This protein binds this small molecule.
Small molecule (SMILES): CC(=O)N(C)c1cc(Oc2ccccc2OCCn2ccc(=O)[nH]c2=O)c(C)c2cc(C#N)ccc12

Sequence of chain 1.A:
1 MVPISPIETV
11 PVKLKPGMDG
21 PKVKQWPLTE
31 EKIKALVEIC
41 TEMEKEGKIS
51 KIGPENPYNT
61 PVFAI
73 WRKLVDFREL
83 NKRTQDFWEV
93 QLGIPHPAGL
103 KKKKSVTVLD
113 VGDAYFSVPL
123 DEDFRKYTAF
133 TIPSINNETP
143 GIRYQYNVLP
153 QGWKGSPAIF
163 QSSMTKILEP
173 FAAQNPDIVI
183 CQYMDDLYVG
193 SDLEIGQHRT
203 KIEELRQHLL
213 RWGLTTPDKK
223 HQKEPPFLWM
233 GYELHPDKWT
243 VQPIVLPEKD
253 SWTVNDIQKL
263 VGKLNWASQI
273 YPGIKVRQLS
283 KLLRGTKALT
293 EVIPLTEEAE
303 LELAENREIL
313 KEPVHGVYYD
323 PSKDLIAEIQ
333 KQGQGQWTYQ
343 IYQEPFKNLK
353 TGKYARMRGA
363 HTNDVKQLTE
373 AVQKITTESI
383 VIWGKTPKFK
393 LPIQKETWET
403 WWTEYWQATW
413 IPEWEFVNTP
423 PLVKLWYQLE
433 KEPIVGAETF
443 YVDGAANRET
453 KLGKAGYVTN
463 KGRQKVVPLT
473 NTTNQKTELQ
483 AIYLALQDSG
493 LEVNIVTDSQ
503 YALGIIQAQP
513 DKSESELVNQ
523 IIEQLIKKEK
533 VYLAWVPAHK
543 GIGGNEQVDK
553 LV

Binding-site contacts:
Ligand atom C27 contacts residue TRP231 of chain 1.A at 3.7 Å (hydrophobic).
Ligand atom C21 contacts residue TRP231 of chain 1.A at 3.3 Å (hydrophobic).
Ligand atom C20 contacts residue TYR190 of chain 1.A at 3.2 Å (hydrophobic).
Ligand atom N1 contacts residue TYR320 of chain 1.A at 3.6 Å.
Ligand atom C7 contacts residue LEU102 of chain 1.A at 3.7 Å (hydrophobic).
Ligand atom C11 contacts residue TYR320 of chain 1.A at 3.6 Å (hydrophobic).
Ligand atom C10 contacts residue PRO238 of chain 1.A at 3.7 Å (hydrophobic).
Ligand atom C23 contacts residue TYR190 of chain 1.A at 3.1 Å (hydrophobic).
Ligand atom C12 contacts residue TYR320 of chain 1.A at 3.2 Å (hydrophobic).
Ligand atom N4 contacts residue LEU230 of chain 1.A at 3.7 Å.
Ligand atom C4 contacts residue TYR190 of chain 1.A at 3.5 Å (hydrophobic).
Ligand atom N4 contacts residue TYR190 of chain 1.A at 3.5 Å (h-bond).
Ligand atom C11 contacts residue HIS237 of chain 1.A at 3.4 Å.
Ligand atom C25 contacts residue CYS183 of chain 1.A at 2.8 Å (hydrophobic).
Ligand atom C8 contacts residue TYR320 of chain 1.A at 3.6 Å (hydrophobic).
Ligand atom C8 contacts residue LYS103 of chain 1.A at 3.7 Å.
Ligand atom C23 contacts residue TRP231 of chain 1.A at 3.7 Å (hydrophobic).
Ligand atom C21 contacts residue TYR190 of chain 1.A at 3.6 Å (hydrophobic).
Ligand atom C19 contacts residue TYR190 of chain 1.A at 3.4 Å (hydrophobic).
Ligand atom C5 contacts residue TYR190 of chain 1.A at 3.8 Å (hydrophobic).
Ligand atom O3 contacts residue PRO238 of chain 1.A at 3.6 Å (h-bond).
Ligand atom C7 contacts residue LYS103 of chain 1.A at 3.0 Å.
Ligand atom C8 contacts residue LEU102 of chain 1.A at 3.8 Å (hydrophobic).
Ligand atom O4 contacts residue PHE229 of chain 1.A at 3.5 Å.
Ligand atom N2 contacts residue HIS237 of chain 1.A at 3.7 Å.
Ligand atom N2 contacts residue PRO238 of chain 1.A at 3.6 Å.
Ligand atom O5 contacts residue CYS183 of chain 1.A at 2.9 Å (h-bond).
Ligand atom O2 contacts residue LEU102 of chain 1.A at 3.8 Å.
Ligand atom O3 contacts residue LYS104 of chain 1.A at 3.5 Å.
Ligand atom O4 contacts residue HIS237 of chain 1.A at 3.6 Å (h-bond).
Ligand atom O3 contacts residue LYS105 of chain 1.A at 2.7 Å (salt-bridge).
Ligand atom C26 contacts residue CYS183 of chain 1.A at 1.8 Å (hydrophobic).
Ligand atom C14 contacts residue LEU236 of chain 1.A at 3.7 Å (hydrophobic).
Ligand atom C24 contacts residue PHE229 of chain 1.A at 3.6 Å (hydrophobic).
Ligand atom O4 contacts residue PRO238 of chain 1.A at 3.5 Å.
Ligand atom C9 contacts residue PRO238 of chain 1.A at 3.8 Å (hydrophobic).
Ligand atom C27 contacts residue PRO97 of chain 1.A at 3.8 Å (hydrophobic).
Ligand atom C10 contacts residue HIS237 of chain 1.A at 3.3 Å.
Ligand atom C15 contacts residue LEU236 of chain 1.A at 3.7 Å (hydrophobic).
Ligand atom C20 contacts residue TRP231 of chain 1.A at 3.8 Å (hydrophobic).